This small molecule binds to this protein.
Small molecule (SMILES): CN[C@@H]1C[C@H]2O[C@@](C)([C@@H]1OC)n1c3ccccc3c3c4c(c5c6ccccc6n2c5c31)C(=O)NC4

Binding-site contacts:
Ligand atom C10 contacts residue LEU165 of chain 1.C at 3.5 Å (hydrophobic).
Ligand atom C27 contacts residue SER175 of chain 1.C at 2.8 Å.
Ligand atom N1 contacts residue ALA58 of chain 1.C at 3.4 Å.
Ligand atom C3 contacts residue GLY115 of chain 1.C at 3.6 Å.
Ligand atom O5 contacts residue TYR111 of chain 1.C at 3.5 Å.
Ligand atom N1 contacts residue VAL110 of chain 1.C at 2.8 Å (h-bond).
Ligand atom C26 contacts residue VAL47 of chain 1.C at 3.7 Å (hydrophobic).
Ligand atom C28 contacts residue ALA162 of chain 1.C at 3.4 Å (hydrophobic).
Ligand atom C9 contacts residue ALA58 of chain 1.C at 3.8 Å (hydrophobic).
Ligand atom C27 contacts residue ALA162 of chain 1.C at 3.4 Å (hydrophobic).
Ligand atom C14 contacts residue LYS60 of chain 1.C at 3.9 Å.
Ligand atom C4 contacts residue MET112 of chain 1.C at 3.6 Å (hydrophobic).
Ligand atom C26 contacts residue GLY42 of chain 1.C at 3.6 Å.
Ligand atom C15 contacts residue LYS60 of chain 1.C at 3.6 Å.
Ligand atom O5 contacts residue VAL110 of chain 1.C at 3.7 Å.
Ligand atom O5 contacts residue MET112 of chain 1.C at 2.9 Å (h-bond).
Ligand atom C27 contacts residue ASN163 of chain 1.C at 3.5 Å.
Ligand atom C8 contacts residue ALA58 of chain 1.C at 3.5 Å (hydrophobic).
Ligand atom O6 contacts residue ALA162 of chain 1.C at 3.5 Å (h-bond).
Ligand atom C6 contacts residue LEU165 of chain 1.C at 3.8 Å (hydrophobic).
Ligand atom C1 contacts residue MET39 of chain 1.C at 3.6 Å (hydrophobic).
Ligand atom O6 contacts residue LEU165 of chain 1.C at 3.7 Å.
Ligand atom C2 contacts residue GLY115 of chain 1.C at 3.8 Å.
Ligand atom O4 contacts residue GLY40 of chain 1.C at 3.6 Å.
Ligand atom C7 contacts residue LEU165 of chain 1.C at 3.5 Å (hydrophobic).
Ligand atom C14 contacts residue TYR109 of chain 1.C at 3.5 Å (hydrophobic).
Ligand atom C8 contacts residue MET112 of chain 1.C at 3.8 Å (hydrophobic).
Ligand atom C15 contacts residue ASP176 of chain 1.C at 3.8 Å.
Ligand atom C9 contacts residue TYR109 of chain 1.C at 3.6 Å (hydrophobic).
Ligand atom C17 contacts residue VAL47 of chain 1.C at 3.6 Å (hydrophobic).
Ligand atom C3 contacts residue MET112 of chain 1.C at 3.7 Å (hydrophobic).
Ligand atom C28 contacts residue ASN163 of chain 1.C at 3.7 Å.
Ligand atom N4 contacts residue ALA162 of chain 1.C at 2.8 Å (h-bond).
Ligand atom C8 contacts residue LEU165 of chain 1.C at 3.8 Å (hydrophobic).
Ligand atom C13 contacts residue TYR109 of chain 1.C at 3.6 Å (hydrophobic).
Ligand atom C26 contacts residue GLU41 of chain 1.C at 3.4 Å.
Ligand atom C8 contacts residue VAL110 of chain 1.C at 3.7 Å (hydrophobic).
Ligand atom N1 contacts residue TYR109 of chain 1.C at 3.8 Å.
Ligand atom C25 contacts residue MET39 of chain 1.C at 3.4 Å (hydrophobic).
Ligand atom N2 contacts residue VAL47 of chain 1.C at 3.6 Å.

Sequence of chain 1.C:
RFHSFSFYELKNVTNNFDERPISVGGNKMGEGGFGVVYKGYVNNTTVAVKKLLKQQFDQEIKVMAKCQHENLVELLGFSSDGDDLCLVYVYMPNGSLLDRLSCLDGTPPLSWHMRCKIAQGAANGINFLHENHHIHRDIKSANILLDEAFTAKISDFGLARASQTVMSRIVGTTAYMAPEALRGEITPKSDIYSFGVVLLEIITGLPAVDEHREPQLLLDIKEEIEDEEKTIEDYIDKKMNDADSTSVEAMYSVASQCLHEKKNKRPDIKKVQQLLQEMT